Binding-site contacts:
Ligand atom P contacts residue ASP236 of chain 1.E at 4.4 Å.
Ligand atom C4' contacts residue 3DR1 of chain 1.G at 4.2 Å.
Ligand atom C2' contacts residue TYR86 of chain 1.E at 3.4 Å (hydrophobic).
Ligand atom C2 contacts residue TYR86 of chain 1.E at 3.8 Å (hydrophobic).
Ligand atom C1' contacts residue TYR86 of chain 1.E at 4.3 Å (hydrophobic).
Ligand atom C2' contacts residue 3DR1 of chain 1.G at 3.7 Å.
Ligand atom C4' contacts residue ARG237 of chain 1.E at 3.9 Å.
Ligand atom N4 contacts residue ARG55 of chain 1.E at 3.7 Å.
Ligand atom O3' contacts residue TYR86 of chain 1.E at 4.4 Å.
Ligand atom C6 contacts residue TYR86 of chain 1.E at 3.8 Å (hydrophobic).
Ligand atom C3' contacts residue ASP236 of chain 1.E at 4.3 Å.
Ligand atom C3' contacts residue TYR86 of chain 1.E at 4.1 Å (hydrophobic).
Ligand atom O3' contacts residue 3DR1 of chain 1.G at 2.6 Å (h-bond).
Ligand atom O3' contacts residue ZN1 of chain 1.L at 4.0 Å.
Ligand atom C5 contacts residue TYR86 of chain 1.E at 3.8 Å (hydrophobic).
Ligand atom C3' contacts residue ARG237 of chain 1.E at 4.4 Å.
Ligand atom C2' contacts residue DC2 of chain 1.G at 4.3 Å.
Ligand atom C4 contacts residue ARG55 of chain 1.E at 4.4 Å.
Ligand atom N3 contacts residue TYR86 of chain 1.E at 3.5 Å.
Ligand atom P contacts residue ARG237 of chain 1.E at 4.1 Å.
Ligand atom C3' contacts residue DC2 of chain 1.G at 4.0 Å.
Ligand atom O5' contacts residue ASP236 of chain 1.E at 4.4 Å.
Ligand atom C6 contacts residue ARG55 of chain 1.E at 4.4 Å.
Ligand atom C5 contacts residue ARG55 of chain 1.E at 3.9 Å.
Ligand atom O3' contacts residue ASP236 of chain 1.E at 3.7 Å.
Ligand atom N4 contacts residue TYR86 of chain 1.E at 4.0 Å.
Ligand atom C3' contacts residue 3DR1 of chain 1.G at 3.6 Å.
Ligand atom C5' contacts residue ASP236 of chain 1.E at 3.9 Å.
Ligand atom OP1 contacts residue ASP236 of chain 1.E at 3.5 Å (salt-bridge).
Ligand atom C4' contacts residue ASP236 of chain 1.E at 3.8 Å.
Ligand atom OP1 contacts residue ARG237 of chain 1.E at 3.6 Å (salt-bridge).
Ligand atom C4 contacts residue TYR86 of chain 1.E at 3.5 Å (hydrophobic).
Ligand atom O3' contacts residue DC2 of chain 1.G at 3.9 Å.
Ligand atom C5' contacts residue ARG237 of chain 1.E at 3.8 Å.
Ligand atom N1 contacts residue TYR86 of chain 1.E at 3.9 Å.
Ligand atom O2 contacts residue TYR86 of chain 1.E at 3.9 Å.
Ligand atom O3' contacts residue ARG237 of chain 1.E at 3.4 Å (salt-bridge).

This small molecule binds to this protein.
Small molecule (SMILES): Cc1cn([C@H]2C[C@H](O[P](=O)(O)OC[C@H]3O[C@@H](n4ccc(N)nc4=O)C[C@@H]3O[P](=O)(O)OC[C@H]3O[C@@H](n4ccc(N)nc4=O)C[C@@H]3O)[C@@H](CO[P](=O)(O)O[C@H]3C[C@H](n4cnc5c(=O)nc(N)[nH]c54)O[C@@H]3CO[P](=O)(O)O[C@H]3C[C@H](n4ccc(N)nc4=O)O[C@@H]3CO[P](=O)(O)O[C@H]3C[C@H](n4cnc5c(=O)nc(N)[nH]c54)O[C@@H]3CO[P](=O)(O)O[C@H]3C[C@H](n4cnc5c(N)ncnc54)O[C@@H]3CO[P](=O)(O)O[C@H]3C[C@H](n4ccc(N)nc4=O)O[C@@H]3CO[P](=O)(O)O[C@H]3C[C@H](n4cnc5c(=O)nc(N)[nH]c54)O[C@@H]3CO)O2)c(=O)[nH]c1=O

Sequence of chain 1.E:
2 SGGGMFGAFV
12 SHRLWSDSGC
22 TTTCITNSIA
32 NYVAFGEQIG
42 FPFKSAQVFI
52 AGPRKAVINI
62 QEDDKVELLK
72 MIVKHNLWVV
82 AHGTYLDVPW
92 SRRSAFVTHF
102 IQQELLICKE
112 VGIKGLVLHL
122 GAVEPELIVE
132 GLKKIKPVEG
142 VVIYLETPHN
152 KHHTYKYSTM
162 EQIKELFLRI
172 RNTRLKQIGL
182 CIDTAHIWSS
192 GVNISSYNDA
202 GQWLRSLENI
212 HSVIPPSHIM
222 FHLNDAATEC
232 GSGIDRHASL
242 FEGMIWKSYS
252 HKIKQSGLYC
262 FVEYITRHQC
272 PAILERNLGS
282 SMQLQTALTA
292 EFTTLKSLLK